The small molecule below binds the protein below.
Small molecule (SMILES): CC(C)C[C@H](N)C(=O)N[C@@H](C)C(=O)NCC(=O)NCC(=O)N[C@@H](CO)C(=O)N[C@@H](C)C(=O)N[C@@H](CCC(N)=O)C(=O)N[C@@H](CO)C(=O)N[C@@H](CCC(N)=O)C(=O)N[C@@H](CCCN=C(N)N)C(=O)N[C@@H](C)C(=O)N1CCC[C@H]1C(=O)N[C@@H](CC(=O)O)C(=O)N[C@H](C=O)CCCN=C(N)N

Binding-site contacts:
Ligand atom CG contacts residue ASN35 of chain 1.B at 3.3 Å.
Ligand atom O contacts residue TYR33 of chain 1.A at 3.0 Å.
Ligand atom CG contacts residue ASP32 of chain 1.A at 3.5 Å.
Ligand atom N contacts residue ASP32 of chain 1.A at 2.8 Å (salt-bridge).
Ligand atom CA contacts residue TYR101 of chain 1.A at 3.5 Å (hydrophobic).
Ligand atom OG contacts residue GLY96 of chain 1.B at 3.4 Å.
Ligand atom OD1 contacts residue TYR101 of chain 1.A at 3.5 Å.
Ligand atom O contacts residue TYR101 of chain 1.A at 3.1 Å.
Ligand atom NH2 contacts residue SER31 of chain 1.A at 3.0 Å (h-bond).
Ligand atom NE2 contacts residue ASP32 of chain 1.A at 3.2 Å (salt-bridge).
Ligand atom CG contacts residue LYS55 of chain 1.B at 3.5 Å.
Ligand atom OG contacts residue TYR101 of chain 1.A at 3.3 Å (h-bond).
Ligand atom CB contacts residue GLY96 of chain 1.B at 3.5 Å.
Ligand atom OD1 contacts residue TYR37 of chain 1.B at 2.5 Å (h-bond).
Ligand atom OG contacts residue GLY100 of chain 1.A at 3.4 Å.
Ligand atom NE contacts residue SER31 of chain 1.A at 3.4 Å (h-bond).
Ligand atom OD1 contacts residue LYS55 of chain 1.B at 3.3 Å.
Ligand atom CA contacts residue ASP32 of chain 1.A at 3.1 Å.
Ligand atom OE1 contacts residue GLY100 of chain 1.A at 3.2 Å.
Ligand atom O contacts residue TYR101 of chain 1.A at 2.5 Å (h-bond).
Ligand atom N contacts residue GLY96 of chain 1.B at 2.8 Å (h-bond).
Ligand atom CA contacts residue TYR54 of chain 1.A at 3.2 Å (hydrophobic).
Ligand atom O contacts residue TYR101 of chain 1.A at 3.3 Å (h-bond).
Ligand atom OE1 contacts residue TYR101 of chain 1.A at 2.8 Å (h-bond).
Ligand atom O contacts residue ASN35 of chain 1.B at 3.0 Å (h-bond).
Ligand atom O contacts residue ALA34 of chain 1.A at 3.3 Å (h-bond).
Ligand atom CB contacts residue TYR37 of chain 1.B at 3.4 Å (hydrophobic).
Ligand atom O contacts residue VAL99 of chain 1.B at 3.5 Å.
Ligand atom C contacts residue ASP32 of chain 1.A at 3.4 Å.
Ligand atom N contacts residue TYR101 of chain 1.A at 3.3 Å (h-bond).
Ligand atom OD1 contacts residue ASN35 of chain 1.B at 2.7 Å (h-bond).
Ligand atom OD2 contacts residue LYS55 of chain 1.B at 2.8 Å (salt-bridge).
Ligand atom CB contacts residue ASP32 of chain 1.A at 3.1 Å.
Ligand atom CB contacts residue HIS31 of chain 1.B at 3.3 Å.
Ligand atom CG contacts residue TYR37 of chain 1.B at 3.4 Å (hydrophobic).
Ligand atom CB contacts residue THR58 of chain 1.A at 3.5 Å.
Ligand atom CG contacts residue TYR101 of chain 1.A at 3.4 Å (hydrophobic).
Ligand atom CB contacts residue TYR37 of chain 1.B at 3.5 Å (hydrophobic).
Ligand atom NH2 contacts residue THR30 of chain 1.A at 3.1 Å (h-bond).
Ligand atom N contacts residue VAL99 of chain 1.B at 3.4 Å.

Sequence of chain 1.B:
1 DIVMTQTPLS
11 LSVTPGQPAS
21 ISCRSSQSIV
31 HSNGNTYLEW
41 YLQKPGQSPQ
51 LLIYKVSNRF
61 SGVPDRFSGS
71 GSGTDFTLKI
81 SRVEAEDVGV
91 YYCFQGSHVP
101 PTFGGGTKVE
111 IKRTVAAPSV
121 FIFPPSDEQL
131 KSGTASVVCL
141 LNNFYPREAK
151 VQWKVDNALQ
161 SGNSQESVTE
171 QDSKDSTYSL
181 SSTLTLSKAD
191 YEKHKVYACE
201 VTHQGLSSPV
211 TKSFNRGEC

Sequence of chain 1.A:
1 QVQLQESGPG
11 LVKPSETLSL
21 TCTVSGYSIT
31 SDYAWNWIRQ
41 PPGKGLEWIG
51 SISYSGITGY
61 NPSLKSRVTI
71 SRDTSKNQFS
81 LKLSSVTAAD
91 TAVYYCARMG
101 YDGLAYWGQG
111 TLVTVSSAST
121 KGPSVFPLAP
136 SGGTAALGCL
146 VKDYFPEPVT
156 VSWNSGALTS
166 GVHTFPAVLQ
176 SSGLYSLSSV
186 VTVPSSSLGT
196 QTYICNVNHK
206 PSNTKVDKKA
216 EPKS